This protein binds this small molecule.
Small molecule (SMILES): CC(=O)N[C@H]1[C@H]([C@H](O)[C@H](O)CO)O[C@@](O)(C(=O)O)C[C@@H]1O

Sequence of chain 1.B:
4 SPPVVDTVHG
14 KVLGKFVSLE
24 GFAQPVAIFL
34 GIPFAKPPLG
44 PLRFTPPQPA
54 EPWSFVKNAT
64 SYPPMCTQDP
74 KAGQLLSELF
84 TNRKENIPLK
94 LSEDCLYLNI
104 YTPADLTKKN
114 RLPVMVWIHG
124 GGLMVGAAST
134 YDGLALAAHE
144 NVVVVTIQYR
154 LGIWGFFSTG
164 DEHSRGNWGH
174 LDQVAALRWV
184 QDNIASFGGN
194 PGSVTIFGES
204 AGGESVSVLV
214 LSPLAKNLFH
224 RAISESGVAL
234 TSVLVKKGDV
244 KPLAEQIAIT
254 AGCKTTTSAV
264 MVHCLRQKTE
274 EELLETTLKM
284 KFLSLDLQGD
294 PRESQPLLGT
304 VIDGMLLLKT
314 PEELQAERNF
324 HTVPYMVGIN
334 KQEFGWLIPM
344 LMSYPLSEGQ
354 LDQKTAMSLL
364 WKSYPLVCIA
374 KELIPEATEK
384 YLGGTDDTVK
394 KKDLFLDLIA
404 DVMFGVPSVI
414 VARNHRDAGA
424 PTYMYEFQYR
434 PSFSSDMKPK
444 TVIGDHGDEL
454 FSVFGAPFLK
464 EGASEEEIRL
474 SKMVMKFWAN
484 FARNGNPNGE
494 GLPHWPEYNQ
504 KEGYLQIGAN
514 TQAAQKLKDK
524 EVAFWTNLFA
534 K

Sequence of chain 1.A:
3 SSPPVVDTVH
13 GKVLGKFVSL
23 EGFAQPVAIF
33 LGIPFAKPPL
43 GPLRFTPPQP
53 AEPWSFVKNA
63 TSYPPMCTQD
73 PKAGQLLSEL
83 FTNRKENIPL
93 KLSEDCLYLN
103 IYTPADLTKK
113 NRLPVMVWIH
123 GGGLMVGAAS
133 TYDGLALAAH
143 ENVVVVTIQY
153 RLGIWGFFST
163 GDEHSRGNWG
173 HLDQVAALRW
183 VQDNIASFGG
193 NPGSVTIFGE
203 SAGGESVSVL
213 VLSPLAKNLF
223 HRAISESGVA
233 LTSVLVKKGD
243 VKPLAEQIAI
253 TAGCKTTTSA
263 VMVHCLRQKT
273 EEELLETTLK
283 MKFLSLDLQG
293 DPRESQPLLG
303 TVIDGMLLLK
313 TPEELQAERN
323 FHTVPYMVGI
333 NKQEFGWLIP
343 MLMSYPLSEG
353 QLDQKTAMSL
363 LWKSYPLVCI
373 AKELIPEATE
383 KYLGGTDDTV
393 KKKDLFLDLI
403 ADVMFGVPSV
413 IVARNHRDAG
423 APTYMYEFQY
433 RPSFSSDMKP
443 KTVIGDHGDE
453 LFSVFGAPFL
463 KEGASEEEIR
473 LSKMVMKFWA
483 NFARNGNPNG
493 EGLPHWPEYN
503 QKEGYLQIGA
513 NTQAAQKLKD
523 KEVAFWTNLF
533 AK

Binding-site contacts:
Ligand atom C10 contacts residue TYR100 of chain 1.A at 3.2 Å (hydrophobic).
Ligand atom C10 contacts residue THR260 of chain 1.B at 3.7 Å.
Ligand atom O1A contacts residue GLY34 of chain 1.A at 3.1 Å (h-bond).
Ligand atom C3 contacts residue SER64 of chain 1.A at 3.2 Å.
Ligand atom O1A contacts residue SER64 of chain 1.A at 3.6 Å.
Ligand atom C3 contacts residue GLY34 of chain 1.A at 3.1 Å.
Ligand atom O1B contacts residue LEU33 of chain 1.A at 3.8 Å.
Ligand atom C2 contacts residue ASN61 of chain 1.A at 3.7 Å.
Ligand atom C11 contacts residue THR260 of chain 1.B at 2.6 Å.
Ligand atom O1B contacts residue ASN61 of chain 1.A at 2.3 Å (h-bond).
Ligand atom C2 contacts residue LEU33 of chain 1.A at 4.0 Å (hydrophobic).
Ligand atom C11 contacts residue THR259 of chain 1.B at 4.0 Å.
Ligand atom C1 contacts residue ASN61 of chain 1.A at 3.1 Å.
Ligand atom C4 contacts residue GLY34 of chain 1.A at 3.9 Å.
Ligand atom O4 contacts residue PRO66 of chain 1.A at 3.2 Å.
Ligand atom O4 contacts residue TYR100 of chain 1.A at 2.9 Å.
Ligand atom O6 contacts residue ASN61 of chain 1.A at 3.5 Å (h-bond).
Ligand atom O4 contacts residue GLY34 of chain 1.A at 3.6 Å (h-bond).
Ligand atom C1 contacts residue SER64 of chain 1.A at 3.6 Å.
Ligand atom C1 contacts residue LEU33 of chain 1.A at 3.0 Å (hydrophobic).
Ligand atom O10 contacts residue TYR100 of chain 1.A at 2.7 Å (h-bond).
Ligand atom C1 contacts residue THR63 of chain 1.A at 3.4 Å.
Ligand atom C1 contacts residue GLY34 of chain 1.A at 3.5 Å.
Ligand atom O1B contacts residue SER64 of chain 1.A at 3.3 Å (h-bond).
Ligand atom O1A contacts residue ASN61 of chain 1.A at 4.0 Å.
Ligand atom C1 contacts residue ALA62 of chain 1.A at 2.9 Å (hydrophobic).
Ligand atom O1A contacts residue THR63 of chain 1.A at 3.5 Å (h-bond).
Ligand atom O10 contacts residue ASP97 of chain 1.A at 4.0 Å.
Ligand atom O9 contacts residue LYS244 of chain 1.B at 3.5 Å (salt-bridge).
Ligand atom C2 contacts residue GLY34 of chain 1.A at 3.2 Å.
Ligand atom O1B contacts residue THR63 of chain 1.A at 2.5 Å (h-bond).
Ligand atom O2 contacts residue ASN61 of chain 1.A at 3.9 Å.
Ligand atom C4 contacts residue PRO66 of chain 1.A at 3.7 Å (hydrophobic).
Ligand atom C11 contacts residue TYR100 of chain 1.A at 3.5 Å (hydrophobic).
Ligand atom O2 contacts residue GLY34 of chain 1.A at 2.6 Å (h-bond).
Ligand atom O1B contacts residue ALA62 of chain 1.A at 2.5 Å.
Ligand atom C11 contacts residue ASP97 of chain 1.A at 3.4 Å.
Ligand atom O1A contacts residue LEU33 of chain 1.A at 1.7 Å (h-bond).
Ligand atom O1A contacts residue ALA62 of chain 1.A at 2.8 Å.
Ligand atom C2 contacts residue SER64 of chain 1.A at 3.9 Å.